Binding-site contacts:
Ligand atom N contacts residue GLU19 of chain 2.A at 2.8 Å (salt-bridge).
Ligand atom C contacts residue ASN55 of chain 2.A at 3.5 Å.
Ligand atom O contacts residue VAL183 of chain 2.A at 3.4 Å.
Ligand atom CA contacts residue GLU19 of chain 2.A at 3.4 Å.
Ligand atom O1P contacts residue ARG61 of chain 2.A at 2.7 Å (salt-bridge).
Ligand atom CA contacts residue ASN231 of chain 2.A at 3.6 Å.
Ligand atom CB contacts residue GLU19 of chain 2.A at 3.0 Å.
Ligand atom N contacts residue LEU234 of chain 2.A at 3.3 Å.
Ligand atom N contacts residue ASN180 of chain 2.A at 3.0 Å (h-bond).
Ligand atom CD1 contacts residue GLY176 of chain 2.A at 3.8 Å.
Ligand atom N contacts residue LEU179 of chain 2.A at 3.6 Å.
Ligand atom CB contacts residue ASN180 of chain 2.A at 3.3 Å.
Ligand atom CA contacts residue VAL51 of chain 2.A at 3.5 Å (hydrophobic).
Ligand atom CA contacts residue ASN180 of chain 2.A at 3.4 Å.
Ligand atom P contacts residue TYR135 of chain 2.A at 3.7 Å.
Ligand atom CB contacts residue VAL51 of chain 2.A at 3.6 Å (hydrophobic).
Ligand atom C contacts residue ASN231 of chain 2.A at 3.7 Å.
Ligand atom N contacts residue ASN231 of chain 2.A at 2.8 Å (h-bond).
Ligand atom O contacts residue GLU187 of chain 2.A at 3.6 Å (salt-bridge).
Ligand atom O2P contacts residue ARG61 of chain 2.A at 3.0 Å (salt-bridge).
Ligand atom O2P contacts residue ARG134 of chain 2.A at 2.8 Å (salt-bridge).
Ligand atom CA contacts residue ASN231 of chain 2.A at 3.6 Å.
Ligand atom O contacts residue ASN55 of chain 2.A at 2.7 Å (h-bond).
Ligand atom CB contacts residue GLU187 of chain 2.A at 3.2 Å.
Ligand atom P contacts residue ARG61 of chain 2.A at 3.5 Å.
Ligand atom OG contacts residue GLU19 of chain 2.A at 2.6 Å (salt-bridge).
Ligand atom CG1 contacts residue GLY176 of chain 2.A at 3.7 Å.
Ligand atom O contacts residue LEU179 of chain 2.A at 3.6 Å.
Ligand atom O3P contacts residue TYR135 of chain 2.A at 2.6 Å (h-bond).
Ligand atom O contacts residue ASN231 of chain 2.A at 2.9 Å (h-bond).
Ligand atom O contacts residue VAL51 of chain 2.A at 3.3 Å.
Ligand atom O contacts residue VAL51 of chain 2.A at 3.6 Å.
Ligand atom CA contacts residue ASN55 of chain 2.A at 3.5 Å.
Ligand atom CB contacts residue ASN55 of chain 2.A at 3.8 Å.
Ligand atom C contacts residue GLU19 of chain 2.A at 3.8 Å.
Ligand atom O3P contacts residue ARG134 of chain 2.A at 2.7 Å (salt-bridge).
Ligand atom CD contacts residue LEU227 of chain 2.A at 3.6 Å (hydrophobic).
Ligand atom P contacts residue ARG134 of chain 2.A at 3.7 Å.
Ligand atom CB contacts residue TRP235 of chain 2.A at 3.6 Å (hydrophobic).
Ligand atom C contacts residue ASN180 of chain 2.A at 3.7 Å.

A protein and the small-molecule ligand that binds it are described below.
Small molecule (SMILES): CC[C@H](C)[C@H](NC(=O)[C@H](COP(=O)(O)O)NC(=O)CNC(=O)[C@H](C)N)C(=O)N1CCC[C@H]1C(=O)NCC(=O)N[C@@H](C)C(=O)N[C@@H](C)C(=O)N[C@@H](CO)C(=O)O

Sequence of chain 2.A:
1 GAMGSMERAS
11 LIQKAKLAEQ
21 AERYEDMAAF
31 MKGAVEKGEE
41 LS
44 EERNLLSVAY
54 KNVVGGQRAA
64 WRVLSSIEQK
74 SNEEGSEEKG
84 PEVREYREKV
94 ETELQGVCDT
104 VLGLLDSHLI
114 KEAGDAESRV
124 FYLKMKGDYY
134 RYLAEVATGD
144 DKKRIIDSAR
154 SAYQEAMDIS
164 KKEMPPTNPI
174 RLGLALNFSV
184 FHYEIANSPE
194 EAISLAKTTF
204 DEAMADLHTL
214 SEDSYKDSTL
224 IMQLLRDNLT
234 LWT